This protein binds this small molecule.
Small molecule (SMILES): O=C(O)C[C@@H](Cc1ccccc1)[C@H](O)SCc1ccccc1

Sequence of chain 1.A:
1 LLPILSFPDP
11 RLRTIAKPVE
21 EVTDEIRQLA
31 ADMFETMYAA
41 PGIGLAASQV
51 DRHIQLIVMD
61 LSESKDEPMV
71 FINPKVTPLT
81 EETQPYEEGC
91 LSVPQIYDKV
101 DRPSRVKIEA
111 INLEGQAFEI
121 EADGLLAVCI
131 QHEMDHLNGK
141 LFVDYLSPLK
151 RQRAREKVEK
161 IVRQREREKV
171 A

Binding-site contacts:
Ligand atom C5 contacts residue GLY89 of chain 1.A at 3.3 Å.
Ligand atom O22 contacts residue CYS90 of chain 1.A at 3.7 Å.
Ligand atom S13 contacts residue CYS90 of chain 1.A at 3.8 Å.
Ligand atom C1 contacts residue GLY44 of chain 1.A at 3.1 Å.
Ligand atom O22 contacts residue GLY44 of chain 1.A at 3.3 Å (h-bond).
Ligand atom C14 contacts residue GLY42 of chain 1.A at 3.8 Å.
Ligand atom C16 contacts residue TYR97 of chain 1.A at 3.6 Å (hydrophobic).
Ligand atom O12 contacts residue GLY44 of chain 1.A at 3.3 Å (h-bond).
Ligand atom O21 contacts residue GLU133 of chain 1.A at 2.6 Å (salt-bridge).
Ligand atom O12 contacts residue GLY42 of chain 1.A at 3.6 Å.
Ligand atom C20 contacts residue PRO41 of chain 1.A at 3.4 Å (hydrophobic).
Ligand atom C3 contacts residue GLY89 of chain 1.A at 3.5 Å.
Ligand atom O21 contacts residue CYS90 of chain 1.A at 3.8 Å.
Ligand atom O22 contacts residue LEU91 of chain 1.A at 2.7 Å (h-bond).
Ligand atom C4 contacts residue GLY89 of chain 1.A at 3.8 Å.
Ligand atom C8 contacts residue GLY89 of chain 1.A at 3.8 Å.
Ligand atom O21 contacts residue HIS132 of chain 1.A at 3.2 Å (h-bond).
Ligand atom O21 contacts residue ZN1 of chain 1.C at 2.0 Å.
Ligand atom C8 contacts residue GLU88 of chain 1.A at 3.6 Å.
Ligand atom C10 contacts residue GLY89 of chain 1.A at 3.1 Å.
Ligand atom C6 contacts residue CYS129 of chain 1.A at 3.5 Å (hydrophobic).
Ligand atom C2 contacts residue GLU133 of chain 1.A at 3.0 Å.
Ligand atom C20 contacts residue GLY42 of chain 1.A at 3.7 Å.
Ligand atom C8 contacts residue TYR86 of chain 1.A at 3.7 Å (hydrophobic).
Ligand atom O22 contacts residue ZN1 of chain 1.C at 3.5 Å.
Ligand atom C1 contacts residue GLU133 of chain 1.A at 3.1 Å.
Ligand atom O21 contacts residue GLN49 of chain 1.A at 2.9 Å (h-bond).
Ligand atom O21 contacts residue HIS136 of chain 1.A at 3.2 Å (h-bond).
Ligand atom C14 contacts residue TYR97 of chain 1.A at 3.6 Å (hydrophobic).
Ligand atom C2 contacts residue GLY44 of chain 1.A at 2.6 Å.
Ligand atom C1 contacts residue ZN1 of chain 1.C at 2.8 Å.
Ligand atom C4 contacts residue GLU133 of chain 1.A at 3.5 Å.
Ligand atom C1 contacts residue LEU91 of chain 1.A at 3.7 Å (hydrophobic).
Ligand atom C15 contacts residue TYR97 of chain 1.A at 3.7 Å (hydrophobic).
Ligand atom C7 contacts residue CYS129 of chain 1.A at 3.6 Å (hydrophobic).
Ligand atom S13 contacts residue GLY89 of chain 1.A at 3.8 Å.
Ligand atom C1 contacts residue GLN49 of chain 1.A at 3.6 Å.
Ligand atom O22 contacts residue GLN49 of chain 1.A at 3.0 Å (h-bond).
Ligand atom C9 contacts residue GLY89 of chain 1.A at 3.1 Å.
Ligand atom O12 contacts residue ILE43 of chain 1.A at 2.6 Å (h-bond).